A small-molecule ligand and the protein it binds are described below.
Small molecule (SMILES): C[n+]1cn([C@@H]2O[C@H](CO[P](=O)(O)O[P](=O)(O)O[P](=O)(O)OC[C@H]3O[C@@H](n4cnc5c(N)ncnc54)[C@H](O)[C@@H]3O[P](=O)(O)OC[C@H]3O[C@@H](n4cnc5c4NC=NC5N)[C@H](O)[C@@H]3O[P](=O)(O)OC[C@H]3O[C@@H](n4cnc5c4NC=NC5N)[C@H](O)[C@@H]3O[P](=O)(O)OC[C@H]3O[C@@H](n4cnc5c4NC=NC5N)[C@H](O)[C@@H]3O)[C@@H](O)[C@H]2O)c2nc(N)[nH]c(=O)c21

Sequence of chain 4.C:
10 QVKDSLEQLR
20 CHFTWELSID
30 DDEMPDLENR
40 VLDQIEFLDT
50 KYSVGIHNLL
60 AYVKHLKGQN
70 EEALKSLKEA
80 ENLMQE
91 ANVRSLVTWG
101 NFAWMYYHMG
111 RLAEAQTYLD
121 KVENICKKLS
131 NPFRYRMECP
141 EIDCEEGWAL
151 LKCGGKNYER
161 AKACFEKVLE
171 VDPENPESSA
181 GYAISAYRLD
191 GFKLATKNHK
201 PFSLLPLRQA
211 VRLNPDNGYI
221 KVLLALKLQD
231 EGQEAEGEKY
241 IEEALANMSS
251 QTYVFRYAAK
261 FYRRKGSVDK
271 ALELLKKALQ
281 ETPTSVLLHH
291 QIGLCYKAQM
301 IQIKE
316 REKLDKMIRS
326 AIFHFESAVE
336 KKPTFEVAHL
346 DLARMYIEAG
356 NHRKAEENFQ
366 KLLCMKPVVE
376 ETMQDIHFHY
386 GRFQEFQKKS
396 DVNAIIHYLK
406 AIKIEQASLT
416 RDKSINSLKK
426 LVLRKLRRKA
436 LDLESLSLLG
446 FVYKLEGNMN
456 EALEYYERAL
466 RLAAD

Binding-site contacts:
Ligand atom O22 contacts residue ARG188 of chain 4.C at 3.3 Å (salt-bridge).
Ligand atom O23 contacts residue ARG188 of chain 4.C at 3.3 Å (salt-bridge).
Ligand atom O11 contacts residue TYR219 of chain 4.C at 2.6 Å (h-bond).
Ligand atom O12 contacts residue ARG256 of chain 4.C at 3.3 Å (salt-bridge).
Ligand atom O2A contacts residue LEU151 of chain 4.C at 3.2 Å.
Ligand atom C5A contacts residue GLN43 of chain 4.C at 3.4 Å.
Ligand atom OP2 contacts residue LYS260 of chain 4.C at 2.9 Å (salt-bridge).
Ligand atom C5 contacts residue PHE340 of chain 4.C at 3.3 Å (hydrophobic).
Ligand atom C6 contacts residue THR49 of chain 4.C at 3.4 Å.
Ligand atom OP2 contacts residue TYR187 of chain 4.C at 3.1 Å.
Ligand atom OP1 contacts residue GLN291 of chain 4.C at 3.3 Å (h-bond).
Ligand atom O21 contacts residue ARG39 of chain 4.C at 2.7 Å (salt-bridge).
Ligand atom O31 contacts residue ARG39 of chain 4.C at 3.0 Å.
Ligand atom C4 contacts residue PHE340 of chain 4.C at 3.2 Å (hydrophobic).
Ligand atom C8C contacts residue TYR158 of chain 4.C at 3.1 Å (hydrophobic).
Ligand atom O2' contacts residue ASP346 of chain 4.C at 2.8 Å (salt-bridge).
Ligand atom N1 contacts residue THR49 of chain 4.C at 3.2 Å.
Ligand atom O2' contacts residue GLN291 of chain 4.C at 3.4 Å (h-bond).
Ligand atom O15 contacts residue LYS152 of chain 4.C at 2.9 Å (salt-bridge).
Ligand atom O22 contacts residue LYS152 of chain 4.C at 3.4 Å.
Ligand atom OP1 contacts residue ARG263 of chain 4.C at 3.1 Å (salt-bridge).
Ligand atom C4A contacts residue GLN43 of chain 4.C at 3.2 Å.
Ligand atom O2' contacts residue LEU294 of chain 4.C at 3.2 Å.
Ligand atom C2 contacts residue LYS337 of chain 4.C at 3.4 Å.
Ligand atom O13 contacts residue ARG188 of chain 4.C at 2.8 Å (salt-bridge).
Ligand atom N6 contacts residue ASP380 of chain 4.C at 2.8 Å (salt-bridge).
Ligand atom N3 contacts residue PHE340 of chain 4.C at 3.3 Å.
Ligand atom N1 contacts residue LYS337 of chain 4.C at 3.0 Å (salt-bridge).
Ligand atom O21 contacts residue LYS152 of chain 4.C at 3.2 Å (salt-bridge).
Ligand atom N1 contacts residue ASP380 of chain 4.C at 3.0 Å.
Ligand atom OP1 contacts residue TYR257 of chain 4.C at 2.6 Å (h-bond).
Ligand atom N6 contacts residue GLY191 of chain 4.C at 2.9 Å (h-bond).
Ligand atom O4A contacts residue GLN43 of chain 4.C at 3.3 Å (h-bond).
Ligand atom OP1 contacts residue LYS260 of chain 4.C at 3.1 Å.
Ligand atom C7 contacts residue ASN217 of chain 4.C at 3.4 Å.
Ligand atom N7C contacts residue GLY155 of chain 4.C at 3.3 Å (h-bond).
Ligand atom O2' contacts residue HIS290 of chain 4.C at 2.7 Å (h-bond).
Ligand atom O2B contacts residue ARG188 of chain 4.C at 3.4 Å.
Ligand atom O3' contacts residue GLN291 of chain 4.C at 2.9 Å (h-bond).
Ligand atom C2' contacts residue HIS290 of chain 4.C at 3.3 Å.